This small molecule binds to this protein.
Small molecule (SMILES): Nc1nc(=O)n([C@@H]2O[C@H](COP(=O)(O)O)[C@@H](O)[C@H]2O)cc1CO

Sequence of chain 2.A:
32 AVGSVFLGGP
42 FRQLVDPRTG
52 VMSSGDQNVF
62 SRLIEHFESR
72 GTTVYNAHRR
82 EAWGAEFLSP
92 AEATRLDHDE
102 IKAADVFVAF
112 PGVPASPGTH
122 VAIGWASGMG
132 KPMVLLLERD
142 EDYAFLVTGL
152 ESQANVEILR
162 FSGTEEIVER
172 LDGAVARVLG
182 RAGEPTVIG

Binding-site contacts:
Ligand atom OP2 contacts residue PRO118 of chain 1.A at 3.4 Å.
Ligand atom C2' contacts residue ASP98 of chain 1.A at 3.1 Å.
Ligand atom P contacts residue ARG43 of chain 1.A at 3.5 Å.
Ligand atom O2 contacts residue GLU82 of chain 1.A at 3.1 Å (salt-bridge).
Ligand atom O5' contacts residue GLY119 of chain 1.A at 3.2 Å.
Ligand atom C3' contacts residue GLY40 of chain 1.A at 3.3 Å.
Ligand atom OP2 contacts residue ARG43 of chain 1.A at 2.4 Å (salt-bridge).
Ligand atom C5' contacts residue GLY40 of chain 1.A at 3.4 Å.
Ligand atom O5' contacts residue SER117 of chain 1.A at 3.0 Å (h-bond).
Ligand atom C2 contacts residue GLU82 of chain 1.A at 3.2 Å.
Ligand atom O2' contacts residue ASP98 of chain 1.A at 2.2 Å (salt-bridge).
Ligand atom OP2 contacts residue GLY119 of chain 1.A at 2.8 Å (h-bond).
Ligand atom C4' contacts residue GLY40 of chain 1.A at 3.7 Å.
Ligand atom C2' contacts residue ALA78 of chain 1.A at 3.7 Å (hydrophobic).
Ligand atom O5' contacts residue THR120 of chain 1.A at 3.6 Å.
Ligand atom O2 contacts residue ASP98 of chain 1.A at 3.0 Å (salt-bridge).
Ligand atom O3' contacts residue GLY39 of chain 1.A at 3.6 Å.
Ligand atom O2 contacts residue ALA78 of chain 1.A at 3.2 Å.
Ligand atom O4' contacts residue LEU147 of chain 2.A at 3.6 Å.
Ligand atom O2' contacts residue ALA78 of chain 1.A at 3.5 Å.
Ligand atom C1' contacts residue ASP98 of chain 1.A at 3.0 Å.
Ligand atom P contacts residue SER117 of chain 1.A at 3.4 Å.
Ligand atom OP1 contacts residue PHE42 of chain 1.A at 3.4 Å.
Ligand atom OP1 contacts residue ARG43 of chain 1.A at 3.0 Å (salt-bridge).
Ligand atom OP3 contacts residue PRO41 of chain 1.A at 3.7 Å.
Ligand atom C5' contacts residue PHE42 of chain 1.A at 3.5 Å (hydrophobic).
Ligand atom O2' contacts residue PHE37 of chain 1.A at 3.7 Å.
Ligand atom C4 contacts residue GLU82 of chain 1.A at 3.7 Å.
Ligand atom N3 contacts residue GLU82 of chain 1.A at 2.7 Å (salt-bridge).
Ligand atom N3 contacts residue ALA94 of chain 1.A at 3.7 Å.
Ligand atom C5 contacts residue PHE42 of chain 1.A at 3.7 Å (hydrophobic).
Ligand atom N4 contacts residue GLU82 of chain 1.A at 3.1 Å (salt-bridge).
Ligand atom OP3 contacts residue SER117 of chain 1.A at 2.6 Å (h-bond).
Ligand atom N4 contacts residue PHE88 of chain 1.A at 3.6 Å.
Ligand atom O3' contacts residue GLY40 of chain 1.A at 3.1 Å (h-bond).
Ligand atom P contacts residue GLY119 of chain 1.A at 3.7 Å.
Ligand atom OM5 contacts residue ARG43 of chain 1.A at 2.7 Å (salt-bridge).
Ligand atom OP3 contacts residue PHE42 of chain 1.A at 3.3 Å (h-bond).
Ligand atom OM5 contacts residue PHE146 of chain 2.A at 3.5 Å.
Ligand atom C5' contacts residue SER117 of chain 1.A at 3.5 Å.

Sequence of chain 1.A:
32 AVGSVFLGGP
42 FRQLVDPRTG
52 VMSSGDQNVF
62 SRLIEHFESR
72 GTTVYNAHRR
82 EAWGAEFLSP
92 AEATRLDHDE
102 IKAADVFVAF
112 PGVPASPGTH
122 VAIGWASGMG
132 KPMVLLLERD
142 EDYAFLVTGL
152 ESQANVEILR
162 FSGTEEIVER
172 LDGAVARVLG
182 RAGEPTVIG